This protein binds this small molecule.
Small molecule (SMILES): O=C(NNC(=O)C12CC3CC(CC(C3)C1)C2)c1ccncc1

Sequence of chain 2.A:
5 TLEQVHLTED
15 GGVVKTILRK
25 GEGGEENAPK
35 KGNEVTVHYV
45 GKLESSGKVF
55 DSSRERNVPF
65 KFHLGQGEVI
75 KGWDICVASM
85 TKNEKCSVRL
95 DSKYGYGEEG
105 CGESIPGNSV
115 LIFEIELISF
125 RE

Sequence of chain 1.A:
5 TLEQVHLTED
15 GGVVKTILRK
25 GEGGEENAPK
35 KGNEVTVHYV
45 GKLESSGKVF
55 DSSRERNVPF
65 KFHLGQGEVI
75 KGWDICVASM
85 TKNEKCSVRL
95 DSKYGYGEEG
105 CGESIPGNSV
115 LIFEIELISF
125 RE

Binding-site contacts:
Ligand atom N13 contacts residue TYR100 of chain 1.A at 3.5 Å (h-bond).
Ligand atom C15 contacts residue TYR100 of chain 1.A at 3.6 Å (hydrophobic).
Ligand atom C19 contacts residue D5I1 of chain 2.B at 4.0 Å.
Ligand atom C21 contacts residue CYS105 of chain 2.A at 3.6 Å (hydrophobic).
Ligand atom C9 contacts residue TYR43 of chain 1.A at 3.6 Å (hydrophobic).
Ligand atom C4 contacts residue D5I1 of chain 2.B at 3.9 Å.
Ligand atom C17 contacts residue D5I1 of chain 2.B at 3.3 Å.
Ligand atom C8 contacts residue TYR100 of chain 1.A at 2.7 Å (hydrophobic).
Ligand atom O16 contacts residue D5I1 of chain 2.B at 2.8 Å (h-bond).
Ligand atom C12 contacts residue TYR43 of chain 1.A at 3.2 Å (hydrophobic).
Ligand atom C22 contacts residue CYS105 of chain 2.A at 3.9 Å (hydrophobic).
Ligand atom C5 contacts residue ASP55 of chain 1.A at 3.5 Å.
Ligand atom C10 contacts residue TRP77 of chain 1.A at 3.5 Å (hydrophobic).
Ligand atom C5 contacts residue TYR43 of chain 1.A at 3.5 Å (hydrophobic).
Ligand atom C18 contacts residue TYR100 of chain 2.A at 3.2 Å (hydrophobic).
Ligand atom C3 contacts residue TYR100 of chain 1.A at 3.6 Å (hydrophobic).
Ligand atom N20 contacts residue CYS105 of chain 2.A at 3.9 Å.
Ligand atom C18 contacts residue D5I1 of chain 2.B at 3.0 Å.
Ligand atom C19 contacts residue TYR100 of chain 2.A at 3.3 Å (hydrophobic).
Ligand atom C7 contacts residue TYR100 of chain 1.A at 3.9 Å (hydrophobic).
Ligand atom C10 contacts residue TYR43 of chain 1.A at 4.0 Å (hydrophobic).
Ligand atom C6 contacts residue D5I1 of chain 2.B at 3.7 Å.
Ligand atom C7 contacts residue ASP55 of chain 1.A at 3.5 Å.
Ligand atom C9 contacts residue PHE117 of chain 1.A at 3.8 Å (hydrophobic).
Ligand atom N20 contacts residue ILE109 of chain 2.A at 4.0 Å.
Ligand atom C2 contacts residue ILE74 of chain 1.A at 4.0 Å (hydrophobic).
Ligand atom C12 contacts residue PHE64 of chain 1.A at 3.4 Å (hydrophobic).
Ligand atom C22 contacts residue TYR100 of chain 1.A at 3.6 Å (hydrophobic).
Ligand atom N14 contacts residue D5I1 of chain 2.B at 3.9 Å.
Ligand atom C9 contacts residue TRP77 of chain 1.A at 3.5 Å (hydrophobic).
Ligand atom O16 contacts residue TYR100 of chain 1.A at 2.7 Å (h-bond).
Ligand atom C2 contacts residue TYR100 of chain 1.A at 3.3 Å (hydrophobic).
Ligand atom C15 contacts residue D5I1 of chain 2.B at 3.1 Å.
Ligand atom C11 contacts residue VAL73 of chain 1.A at 3.8 Å (hydrophobic).
Ligand atom O1 contacts residue TYR100 of chain 1.A at 3.5 Å (h-bond).
Ligand atom C6 contacts residue TYR43 of chain 1.A at 3.5 Å (hydrophobic).
Ligand atom C6 contacts residue ASP55 of chain 1.A at 2.5 Å.
Ligand atom C8 contacts residue D5I1 of chain 2.B at 3.9 Å.
Ligand atom O1 contacts residue VAL73 of chain 1.A at 3.3 Å.
Ligand atom O1 contacts residue ILE74 of chain 1.A at 2.8 Å (h-bond).